Binding-site contacts:
Ligand atom C7 contacts residue ASN603 of chain 1.C at 3.3 Å.
Ligand atom C2 contacts residue ASN603 of chain 1.C at 2.4 Å.
Ligand atom C3 contacts residue ASN603 of chain 1.C at 3.8 Å.
Ligand atom C5 contacts residue ASN603 of chain 1.C at 3.7 Å.
Ligand atom C4 contacts residue ASN603 of chain 1.C at 4.2 Å.
Ligand atom O7 contacts residue ASN603 of chain 1.C at 3.3 Å (h-bond).
Ligand atom C8 contacts residue ASN603 of chain 1.C at 4.5 Å.
Ligand atom C1 contacts residue ASN603 of chain 1.C at 1.4 Å.
Ligand atom O5 contacts residue ASN603 of chain 1.C at 2.4 Å (h-bond).
Ligand atom N2 contacts residue ASN603 of chain 1.C at 2.9 Å (h-bond).

Sequence of chain 1.C:
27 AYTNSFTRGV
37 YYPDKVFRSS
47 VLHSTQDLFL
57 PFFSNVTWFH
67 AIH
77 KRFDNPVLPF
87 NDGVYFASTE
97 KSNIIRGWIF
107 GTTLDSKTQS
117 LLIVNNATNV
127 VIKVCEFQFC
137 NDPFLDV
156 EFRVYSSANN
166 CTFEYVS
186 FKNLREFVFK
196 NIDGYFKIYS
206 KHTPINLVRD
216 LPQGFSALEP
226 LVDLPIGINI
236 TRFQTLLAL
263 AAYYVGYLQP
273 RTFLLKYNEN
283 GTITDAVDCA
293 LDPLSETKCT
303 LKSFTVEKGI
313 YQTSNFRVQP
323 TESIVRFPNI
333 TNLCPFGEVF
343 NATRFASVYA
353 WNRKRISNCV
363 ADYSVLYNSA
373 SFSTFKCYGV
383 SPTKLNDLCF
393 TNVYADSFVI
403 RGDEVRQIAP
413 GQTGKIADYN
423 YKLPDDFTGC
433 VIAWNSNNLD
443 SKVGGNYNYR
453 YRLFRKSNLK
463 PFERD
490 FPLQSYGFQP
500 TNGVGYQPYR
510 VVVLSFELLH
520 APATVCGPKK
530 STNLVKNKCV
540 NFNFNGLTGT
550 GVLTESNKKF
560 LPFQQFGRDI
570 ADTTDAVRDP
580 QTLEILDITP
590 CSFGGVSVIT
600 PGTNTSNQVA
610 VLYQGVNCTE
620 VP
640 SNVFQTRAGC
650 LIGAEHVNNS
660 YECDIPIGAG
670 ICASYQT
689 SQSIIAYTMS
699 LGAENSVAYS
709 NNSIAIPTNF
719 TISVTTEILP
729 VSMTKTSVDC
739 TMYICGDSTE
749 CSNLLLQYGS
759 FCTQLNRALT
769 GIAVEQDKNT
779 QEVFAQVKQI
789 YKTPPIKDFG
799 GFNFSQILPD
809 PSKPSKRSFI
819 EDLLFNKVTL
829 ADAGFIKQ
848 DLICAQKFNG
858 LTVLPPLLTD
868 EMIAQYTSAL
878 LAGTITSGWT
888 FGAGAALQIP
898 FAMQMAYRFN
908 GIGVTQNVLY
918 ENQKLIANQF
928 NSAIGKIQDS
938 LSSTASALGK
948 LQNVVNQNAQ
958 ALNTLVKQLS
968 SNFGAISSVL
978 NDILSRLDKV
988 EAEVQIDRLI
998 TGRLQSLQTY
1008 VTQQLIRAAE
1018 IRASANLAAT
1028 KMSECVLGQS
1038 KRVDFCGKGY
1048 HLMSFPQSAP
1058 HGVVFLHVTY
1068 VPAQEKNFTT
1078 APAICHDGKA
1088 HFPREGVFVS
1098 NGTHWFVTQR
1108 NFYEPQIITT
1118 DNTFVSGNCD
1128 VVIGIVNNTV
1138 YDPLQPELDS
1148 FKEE

The small molecule below binds the protein below.
Small molecule (SMILES): CC(=O)N[C@@H]1[C@@H](O)[C@H](O)[C@@H](CO)O[C@H]1O